Sequence of chain 1.B:
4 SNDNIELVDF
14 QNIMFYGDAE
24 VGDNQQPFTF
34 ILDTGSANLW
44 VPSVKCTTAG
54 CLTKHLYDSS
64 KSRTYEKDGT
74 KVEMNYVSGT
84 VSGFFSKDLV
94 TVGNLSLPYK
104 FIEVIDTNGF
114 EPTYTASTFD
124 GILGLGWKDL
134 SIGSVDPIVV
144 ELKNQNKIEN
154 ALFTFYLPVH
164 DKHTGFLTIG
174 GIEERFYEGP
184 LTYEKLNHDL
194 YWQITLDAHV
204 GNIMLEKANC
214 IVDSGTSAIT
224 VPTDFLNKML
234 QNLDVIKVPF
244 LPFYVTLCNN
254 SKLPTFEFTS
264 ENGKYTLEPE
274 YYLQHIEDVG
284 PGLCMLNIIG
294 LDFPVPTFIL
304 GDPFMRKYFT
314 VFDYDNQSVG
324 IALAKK

A protein and the small-molecule ligand that binds it are described below.
Small molecule (SMILES): CC(C)c1nc(CN(C)C(=O)N[C@H](C(=O)N[C@@H](Cc2ccccc2)C[C@H](O)[C@H](Cc2ccccc2)NC(=O)OCc2cncs2)C(C)C)cs1

Binding-site contacts:
Ligand atom C52 contacts residue PHE113 of chain 1.B at 3.5 Å (hydrophobic).
Ligand atom C90 contacts residue ASN290 of chain 1.B at 3.1 Å.
Ligand atom C90 contacts residue ILE16 of chain 1.B at 3.5 Å (hydrophobic).
Ligand atom O76 contacts residue THR219 of chain 1.B at 3.6 Å.
Ligand atom C14 contacts residue GLY218 of chain 1.B at 3.5 Å.
Ligand atom C33 contacts residue VAL80 of chain 1.B at 3.6 Å (hydrophobic).
Ligand atom C32 contacts residue PHE296 of chain 1.B at 3.5 Å (hydrophobic).
Ligand atom C51 contacts residue PHE113 of chain 1.B at 3.4 Å (hydrophobic).
Ligand atom C1 contacts residue ASN78 of chain 1.B at 3.2 Å.
Ligand atom C34 contacts residue CPS1 of chain 1.Q at 3.6 Å.
Ligand atom C95 contacts residue SER81 of chain 1.B at 3.5 Å.
Ligand atom C19 contacts residue SER81 of chain 1.B at 3.5 Å.
Ligand atom O41 contacts residue ASP216 of chain 1.B at 2.6 Å (salt-bridge).
Ligand atom C6 contacts residue ASN78 of chain 1.B at 3.4 Å.
Ligand atom C26 contacts residue ASP216 of chain 1.B at 3.2 Å.
Ligand atom C35 contacts residue TYR194 of chain 1.B at 3.0 Å (hydrophobic).
Ligand atom C31 contacts residue VAL80 of chain 1.B at 3.3 Å (hydrophobic).
Ligand atom O61 contacts residue SER81 of chain 1.B at 3.2 Å (h-bond).
Ligand atom O41 contacts residue GLY38 of chain 1.B at 3.4 Å.
Ligand atom N11 contacts residue GLY38 of chain 1.B at 3.2 Å (h-bond).
Ligand atom C15 contacts residue GLY218 of chain 1.B at 3.4 Å.
Ligand atom C13 contacts residue ASP216 of chain 1.B at 3.2 Å.
Ligand atom N58 contacts residue GLY218 of chain 1.B at 2.9 Å (h-bond).
Ligand atom C62 contacts residue SER81 of chain 1.B at 3.4 Å.
Ligand atom C4 contacts residue LEU133 of chain 1.B at 3.4 Å (hydrophobic).
Ligand atom O24 contacts residue TYR79 of chain 1.B at 3.4 Å.
Ligand atom N20 contacts residue SER81 of chain 1.B at 2.9 Å (h-bond).
Ligand atom O76 contacts residue SER220 of chain 1.B at 3.2 Å (h-bond).
Ligand atom C28 contacts residue TYR194 of chain 1.B at 3.5 Å (hydrophobic).
Ligand atom C2 contacts residue ASN78 of chain 1.B at 3.6 Å.
Ligand atom C51 contacts residue SER81 of chain 1.B at 3.6 Å.
Ligand atom C33 contacts residue CPS1 of chain 1.Q at 3.5 Å.
Ligand atom C32 contacts residue VAL80 of chain 1.B at 3.2 Å (hydrophobic).
Ligand atom C44 contacts residue GLY218 of chain 1.B at 3.5 Å.
Ligand atom C64 contacts residue THR219 of chain 1.B at 3.5 Å.
Ligand atom C14 contacts residue ASP36 of chain 1.B at 3.2 Å.
Ligand atom O24 contacts residue VAL80 of chain 1.B at 3.0 Å (h-bond).
Ligand atom C90 contacts residue MET288 of chain 1.B at 3.6 Å (hydrophobic).
Ligand atom O41 contacts residue ASP36 of chain 1.B at 2.5 Å (salt-bridge).
Ligand atom O7 contacts residue GLY38 of chain 1.B at 3.5 Å (h-bond).